Binding-site contacts:
Ligand atom C8 contacts residue ASN122 of chain 1.B at 3.5 Å.
Ligand atom C8 contacts residue THR124 of chain 1.B at 3.5 Å.
Ligand atom C3 contacts residue ASN122 of chain 1.B at 3.8 Å.
Ligand atom O5 contacts residue ASN122 of chain 1.B at 2.4 Å (h-bond).
Ligand atom N2 contacts residue THR124 of chain 1.B at 3.4 Å.
Ligand atom N2 contacts residue ASN122 of chain 1.B at 2.8 Å (h-bond).
Ligand atom C1 contacts residue ASN122 of chain 1.B at 1.4 Å.
Ligand atom C4 contacts residue ASN122 of chain 1.B at 4.2 Å.
Ligand atom O7 contacts residue ASN122 of chain 1.B at 4.4 Å.
Ligand atom O5 contacts residue VAL127 of chain 1.B at 4.2 Å.
Ligand atom C7 contacts residue ASN122 of chain 1.B at 3.8 Å.
Ligand atom C2 contacts residue ASN122 of chain 1.B at 2.4 Å.
Ligand atom C7 contacts residue THR124 of chain 1.B at 3.9 Å.
Ligand atom C6 contacts residue LYS129 of chain 1.B at 3.5 Å.
Ligand atom C1 contacts residue VAL127 of chain 1.B at 4.5 Å (hydrophobic).
Ligand atom C5 contacts residue VAL127 of chain 1.B at 4.2 Å (hydrophobic).
Ligand atom C2 contacts residue THR124 of chain 1.B at 4.4 Å.
Ligand atom C5 contacts residue ASN122 of chain 1.B at 3.7 Å.
Ligand atom O6 contacts residue LYS129 of chain 1.B at 3.2 Å (salt-bridge).

Sequence of chain 1.B:
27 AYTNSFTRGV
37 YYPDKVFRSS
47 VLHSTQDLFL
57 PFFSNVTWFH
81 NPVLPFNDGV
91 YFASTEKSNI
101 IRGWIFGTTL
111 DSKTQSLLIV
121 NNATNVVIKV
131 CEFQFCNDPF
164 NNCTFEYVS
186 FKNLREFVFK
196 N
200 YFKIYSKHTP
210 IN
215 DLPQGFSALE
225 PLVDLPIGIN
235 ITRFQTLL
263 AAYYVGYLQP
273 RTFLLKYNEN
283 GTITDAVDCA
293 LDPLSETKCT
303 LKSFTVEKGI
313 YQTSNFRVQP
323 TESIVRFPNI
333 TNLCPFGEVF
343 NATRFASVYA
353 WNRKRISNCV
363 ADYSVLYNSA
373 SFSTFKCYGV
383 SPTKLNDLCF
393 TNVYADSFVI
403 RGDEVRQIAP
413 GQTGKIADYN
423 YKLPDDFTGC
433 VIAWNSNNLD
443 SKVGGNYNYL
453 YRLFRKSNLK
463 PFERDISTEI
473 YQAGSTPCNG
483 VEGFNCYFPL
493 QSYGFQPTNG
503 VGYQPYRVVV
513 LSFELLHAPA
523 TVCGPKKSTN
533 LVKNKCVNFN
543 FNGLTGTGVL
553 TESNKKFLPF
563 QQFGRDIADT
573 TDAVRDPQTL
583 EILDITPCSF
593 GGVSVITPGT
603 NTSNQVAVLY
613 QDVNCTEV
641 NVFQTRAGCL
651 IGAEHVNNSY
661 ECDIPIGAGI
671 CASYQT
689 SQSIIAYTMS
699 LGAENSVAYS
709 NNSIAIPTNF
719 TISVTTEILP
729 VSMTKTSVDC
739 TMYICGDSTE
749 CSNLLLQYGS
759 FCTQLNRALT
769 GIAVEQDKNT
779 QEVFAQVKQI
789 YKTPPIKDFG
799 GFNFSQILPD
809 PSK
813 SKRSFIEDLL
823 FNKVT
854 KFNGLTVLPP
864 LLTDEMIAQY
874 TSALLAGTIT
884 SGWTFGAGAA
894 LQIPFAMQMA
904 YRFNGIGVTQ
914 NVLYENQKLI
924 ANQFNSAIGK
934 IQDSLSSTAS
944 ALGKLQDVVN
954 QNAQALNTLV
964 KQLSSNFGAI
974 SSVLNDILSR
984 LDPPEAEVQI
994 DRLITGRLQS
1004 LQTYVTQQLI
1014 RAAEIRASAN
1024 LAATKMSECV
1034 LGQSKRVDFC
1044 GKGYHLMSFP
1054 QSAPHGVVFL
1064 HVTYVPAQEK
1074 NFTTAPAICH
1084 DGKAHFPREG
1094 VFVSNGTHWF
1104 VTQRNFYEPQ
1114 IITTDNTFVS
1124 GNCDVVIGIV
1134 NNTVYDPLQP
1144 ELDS

This protein binds this small molecule.
Small molecule (SMILES): CC(=O)N[C@@H]1[C@@H](O)[C@H](O)[C@@H](CO)O[C@H]1O